The small molecule below binds the protein below.
Small molecule (SMILES): CN(c1ncccc1CNc1nc(Nc2ccc3c(c2)CC(=O)N3)ncc1C(F)(F)F)S(C)(=O)=O

Binding-site contacts:
Ligand atom C7 contacts residue ASN33 of chain 1.A at 4.1 Å.
Ligand atom C34 contacts residue ARG36 of chain 1.A at 4.4 Å.
Ligand atom C11 contacts residue ASN33 of chain 1.A at 4.1 Å.
Ligand atom N9 contacts residue ASN33 of chain 1.A at 3.6 Å (h-bond).
Ligand atom C8 contacts residue ARG40 of chain 1.A at 4.1 Å.
Ligand atom F28 contacts residue ARG36 of chain 1.A at 3.1 Å.
Ligand atom C12 contacts residue ARG36 of chain 1.A at 4.5 Å.
Ligand atom F29 contacts residue ASN33 of chain 1.A at 4.2 Å.
Ligand atom C14 contacts residue ASN33 of chain 1.A at 4.0 Å.
Ligand atom N2 contacts residue ASN33 of chain 1.A at 3.8 Å.
Ligand atom C3 contacts residue ASN33 of chain 1.A at 3.7 Å.
Ligand atom N2 contacts residue LEU37 of chain 1.A at 4.4 Å.
Ligand atom C6 contacts residue ASN33 of chain 1.A at 4.4 Å.
Ligand atom N10 contacts residue ARG36 of chain 1.A at 4.3 Å.
Ligand atom C5 contacts residue ASN33 of chain 1.A at 4.4 Å.
Ligand atom F27 contacts residue ARG40 of chain 1.A at 3.6 Å.
Ligand atom C8 contacts residue ARG36 of chain 1.A at 3.8 Å.
Ligand atom F29 contacts residue ARG40 of chain 1.A at 3.6 Å.
Ligand atom F29 contacts residue LEU37 of chain 1.A at 3.6 Å.
Ligand atom C7 contacts residue LEU37 of chain 1.A at 3.7 Å (hydrophobic).
Ligand atom F29 contacts residue ARG36 of chain 1.A at 3.3 Å.
Ligand atom N4 contacts residue ASN33 of chain 1.A at 4.2 Å.
Ligand atom F28 contacts residue ARG40 of chain 1.A at 3.7 Å.

Sequence of chain 1.A:
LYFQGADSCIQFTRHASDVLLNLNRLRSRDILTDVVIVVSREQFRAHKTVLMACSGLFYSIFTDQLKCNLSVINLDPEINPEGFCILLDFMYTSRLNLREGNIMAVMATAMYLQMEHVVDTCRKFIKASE